Binding-site contacts:
Ligand atom C2 contacts residue GLY117 of chain 1.F at 4.1 Å.
Ligand atom N2 contacts residue GLN125 of chain 1.F at 3.9 Å.
Ligand atom N1 contacts residue HIS162 of chain 1.F at 4.1 Å.
Ligand atom N2 contacts residue PHE71 of chain 1.F at 3.8 Å.
Ligand atom N1 contacts residue TYR169 of chain 1.F at 4.2 Å.
Ligand atom C1 contacts residue SER118 of chain 1.F at 3.1 Å.
Ligand atom C3 contacts residue HIS162 of chain 1.F at 4.2 Å.
Ligand atom C5 contacts residue SER118 of chain 1.F at 4.3 Å.
Ligand atom N1 contacts residue TRP163 of chain 1.F at 4.4 Å.
Ligand atom N1 contacts residue ASN166 of chain 1.F at 3.1 Å (h-bond).
Ligand atom O1 contacts residue SER118 of chain 1.F at 3.0 Å (h-bond).
Ligand atom C3 contacts residue ASN166 of chain 1.F at 3.9 Å.
Ligand atom C2 contacts residue TYR19 of chain 1.F at 3.1 Å (hydrophobic).
Ligand atom N2 contacts residue HIS162 of chain 1.F at 3.5 Å.
Ligand atom C4 contacts residue GLN161 of chain 1.F at 3.8 Å.
Ligand atom C3 contacts residue TYR19 of chain 1.F at 3.5 Å (hydrophobic).
Ligand atom C2 contacts residue TYR131 of chain 1.F at 3.9 Å (hydrophobic).
Ligand atom C3 contacts residue PHE170 of chain 1.F at 4.3 Å (hydrophobic).
Ligand atom C1 contacts residue TYR131 of chain 1.F at 4.1 Å (hydrophobic).
Ligand atom C4 contacts residue SER118 of chain 1.F at 4.1 Å.
Ligand atom C5 contacts residue PHE170 of chain 1.F at 4.3 Å (hydrophobic).
Ligand atom C2 contacts residue SER118 of chain 1.F at 4.1 Å.
Ligand atom O1 contacts residue TYR131 of chain 1.F at 3.2 Å (h-bond).
Ligand atom C4 contacts residue HIS162 of chain 1.F at 3.2 Å.
Ligand atom C4 contacts residue PHE170 of chain 1.F at 3.8 Å (hydrophobic).
Ligand atom O1 contacts residue TYR169 of chain 1.F at 4.4 Å.
Ligand atom C2 contacts residue TYR169 of chain 1.F at 3.6 Å (hydrophobic).
Ligand atom C5 contacts residue PHE71 of chain 1.F at 4.4 Å (hydrophobic).
Ligand atom N1 contacts residue GLN161 of chain 1.F at 3.2 Å (h-bond).
Ligand atom C5 contacts residue HIS162 of chain 1.F at 3.3 Å.
Ligand atom N1 contacts residue TYR19 of chain 1.F at 4.0 Å.
Ligand atom N1 contacts residue PHE170 of chain 1.F at 3.9 Å.
Ligand atom N1 contacts residue THR164 of chain 1.F at 3.9 Å.
Ligand atom C3 contacts residue TYR169 of chain 1.F at 3.8 Å (hydrophobic).
Ligand atom C1 contacts residue GLN161 of chain 1.F at 3.4 Å.
Ligand atom C2 contacts residue GLN161 of chain 1.F at 3.8 Å.
Ligand atom C3 contacts residue GLN161 of chain 1.F at 3.6 Å.
Ligand atom C1 contacts residue HIS162 of chain 1.F at 4.4 Å.

Sequence of chain 1.F:
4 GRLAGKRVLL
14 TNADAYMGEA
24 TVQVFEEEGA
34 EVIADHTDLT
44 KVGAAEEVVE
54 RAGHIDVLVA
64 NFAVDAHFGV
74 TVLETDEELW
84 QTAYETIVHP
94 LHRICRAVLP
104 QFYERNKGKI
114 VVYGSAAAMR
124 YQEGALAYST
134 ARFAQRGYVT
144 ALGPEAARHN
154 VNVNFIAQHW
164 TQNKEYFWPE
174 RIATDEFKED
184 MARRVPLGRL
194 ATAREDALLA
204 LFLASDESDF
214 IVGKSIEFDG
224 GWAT

This protein binds this small molecule.
Small molecule (SMILES): N#CCC(O)CC#N